Sequence of chain 2.B:
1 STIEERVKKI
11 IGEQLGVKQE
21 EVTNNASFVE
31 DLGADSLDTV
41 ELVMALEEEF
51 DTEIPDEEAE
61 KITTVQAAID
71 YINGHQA

This protein binds this small molecule.
Small molecule (SMILES): N[C@H](CO)COP(=O)(O)O

Binding-site contacts:
Ligand atom O3P contacts residue SER36 of chain 2.B at 2.5 Å (h-bond).
Ligand atom P contacts residue SER36 of chain 2.B at 1.6 Å.
Ligand atom O1P contacts residue SER36 of chain 2.B at 2.5 Å (h-bond).
Ligand atom O4P contacts residue SER36 of chain 2.B at 2.5 Å (h-bond).